Sequence of chain 1.B:
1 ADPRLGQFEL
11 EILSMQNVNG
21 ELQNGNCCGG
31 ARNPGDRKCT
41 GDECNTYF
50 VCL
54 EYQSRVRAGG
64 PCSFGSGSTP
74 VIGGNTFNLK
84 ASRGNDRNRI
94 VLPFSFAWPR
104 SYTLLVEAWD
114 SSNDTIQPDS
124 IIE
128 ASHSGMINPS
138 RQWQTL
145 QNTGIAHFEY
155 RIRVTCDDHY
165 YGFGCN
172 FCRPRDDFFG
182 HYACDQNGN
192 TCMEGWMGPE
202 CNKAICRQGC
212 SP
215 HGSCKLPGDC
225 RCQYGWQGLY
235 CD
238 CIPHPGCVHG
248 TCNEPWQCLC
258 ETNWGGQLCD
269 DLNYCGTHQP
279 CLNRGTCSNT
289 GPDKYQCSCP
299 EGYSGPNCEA

Sequence of chain 1.A:
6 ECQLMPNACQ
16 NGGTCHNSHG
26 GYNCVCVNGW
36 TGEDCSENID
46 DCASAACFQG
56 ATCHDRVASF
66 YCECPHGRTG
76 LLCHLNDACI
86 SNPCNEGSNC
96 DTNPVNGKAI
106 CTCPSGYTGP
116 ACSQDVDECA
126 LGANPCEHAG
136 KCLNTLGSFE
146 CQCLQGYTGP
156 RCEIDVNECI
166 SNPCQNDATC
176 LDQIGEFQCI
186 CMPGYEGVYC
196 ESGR

Binding-site contacts:
Ligand atom C6 contacts residue ILE185 of chain 1.A at 3.4 Å (hydrophobic).
Ligand atom O5 contacts residue GLU54 of chain 1.B at 3.4 Å.
Ligand atom O3 contacts residue TYR55 of chain 1.B at 3.6 Å.
Ligand atom O4 contacts residue THR174 of chain 1.A at 4.4 Å.
Ligand atom C4 contacts residue ASP172 of chain 1.A at 4.2 Å.
Ligand atom C1 contacts residue THR174 of chain 1.A at 1.4 Å.
Ligand atom C2 contacts residue THR174 of chain 1.A at 2.4 Å.
Ligand atom O3 contacts residue THR174 of chain 1.A at 4.2 Å.
Ligand atom C2 contacts residue TYR55 of chain 1.B at 3.0 Å (hydrophobic).
Ligand atom O2 contacts residue THR174 of chain 1.A at 2.8 Å (h-bond).
Ligand atom C5 contacts residue TYR55 of chain 1.B at 4.3 Å (hydrophobic).
Ligand atom O5 contacts residue TYR55 of chain 1.B at 3.7 Å.
Ligand atom C5 contacts residue THR174 of chain 1.A at 2.6 Å.
Ligand atom C4 contacts residue MET187 of chain 1.A at 4.3 Å (hydrophobic).
Ligand atom C5 contacts residue ILE185 of chain 1.A at 4.1 Å (hydrophobic).
Ligand atom C6 contacts residue MET187 of chain 1.A at 3.9 Å (hydrophobic).
Ligand atom C4 contacts residue THR174 of chain 1.A at 3.3 Å.
Ligand atom C6 contacts residue CYS186 of chain 1.A at 4.0 Å (hydrophobic).
Ligand atom C5 contacts residue ASP172 of chain 1.A at 4.0 Å.
Ligand atom C3 contacts residue TYR55 of chain 1.B at 3.6 Å (hydrophobic).
Ligand atom O4 contacts residue GLN56 of chain 1.B at 3.8 Å.
Ligand atom O5 contacts residue ILE185 of chain 1.A at 4.3 Å.
Ligand atom O4 contacts residue MET187 of chain 1.A at 4.4 Å.
Ligand atom O5 contacts residue THR174 of chain 1.A at 2.3 Å (h-bond).
Ligand atom C6 contacts residue THR174 of chain 1.A at 4.0 Å.
Ligand atom C6 contacts residue ASP172 of chain 1.A at 4.1 Å.
Ligand atom O4 contacts residue TYR55 of chain 1.B at 2.6 Å (h-bond).
Ligand atom C5 contacts residue ALA173 of chain 1.A at 4.4 Å (hydrophobic).
Ligand atom C1 contacts residue GLU54 of chain 1.B at 3.9 Å.
Ligand atom C5 contacts residue GLU54 of chain 1.B at 4.5 Å.
Ligand atom C6 contacts residue GLU54 of chain 1.B at 4.4 Å.
Ligand atom C3 contacts residue THR174 of chain 1.A at 2.9 Å.
Ligand atom C4 contacts residue TYR55 of chain 1.B at 3.6 Å (hydrophobic).
Ligand atom O2 contacts residue TYR55 of chain 1.B at 4.0 Å.
Ligand atom C1 contacts residue TYR55 of chain 1.B at 3.8 Å (hydrophobic).

This protein binds this small molecule.
Small molecule (SMILES): C[C@@H]1O[C@@H](O)[C@@H](O)[C@H](O)[C@@H]1O